This protein binds this small molecule.
Small molecule (SMILES): NCC(=O)N[C@@H](CC1=CN=C2CC=CC=C12)C(=O)N[C@@H](Cc1ccc(O)cc1)C(=O)N[C@@H](CC(=O)O)C(N)=O

Binding-site contacts:
Ligand atom OH contacts residue PRO206 of chain 1.B at 2.4 Å (h-bond).
Ligand atom OH contacts residue THR11 of chain 1.B at 3.6 Å.
Ligand atom CZ3 contacts residue THR15 of chain 1.B at 3.6 Å.
Ligand atom CE2 contacts residue HIS205 of chain 1.B at 3.4 Å.
Ligand atom N contacts residue TYR100 of chain 1.B at 3.8 Å.
Ligand atom CA contacts residue 8LR1 of chain 1.R at 2.4 Å.
Ligand atom CG contacts residue HIS205 of chain 1.B at 3.6 Å.
Ligand atom CH2 contacts residue SER21 of chain 1.B at 3.8 Å.
Ligand atom CA contacts residue TYR100 of chain 1.B at 3.7 Å (hydrophobic).
Ligand atom O contacts residue TYR100 of chain 1.B at 3.9 Å.
Ligand atom N contacts residue TYR12 of chain 1.B at 3.0 Å (h-bond).
Ligand atom CB contacts residue TYR12 of chain 1.B at 3.2 Å (hydrophobic).
Ligand atom C contacts residue TYR100 of chain 1.B at 3.9 Å (hydrophobic).
Ligand atom N contacts residue TYR100 of chain 1.B at 3.9 Å.
Ligand atom CZ contacts residue PRO206 of chain 1.B at 3.4 Å (hydrophobic).
Ligand atom CD2 contacts residue HIS205 of chain 1.B at 3.6 Å.
Ligand atom N contacts residue TYR100 of chain 1.B at 3.2 Å (h-bond).
Ligand atom CE2 contacts residue PRO13 of chain 1.B at 3.5 Å (hydrophobic).
Ligand atom CD1 contacts residue HIS205 of chain 1.B at 3.8 Å.
Ligand atom CE2 contacts residue PRO206 of chain 1.B at 3.5 Å (hydrophobic).
Ligand atom CZ contacts residue HIS205 of chain 1.B at 3.5 Å.
Ligand atom CA contacts residue TYR12 of chain 1.B at 3.5 Å (hydrophobic).
Ligand atom C contacts residue TYR100 of chain 1.B at 3.8 Å (hydrophobic).
Ligand atom CE2 contacts residue TYR12 of chain 1.B at 3.6 Å (hydrophobic).
Ligand atom CD2 contacts residue TYR100 of chain 1.B at 3.7 Å (hydrophobic).
Ligand atom N contacts residue TYR100 of chain 1.B at 3.9 Å.
Ligand atom N contacts residue TYR12 of chain 1.B at 2.7 Å (h-bond).
Ligand atom CA contacts residue TYR100 of chain 1.B at 3.6 Å (hydrophobic).
Ligand atom CA contacts residue TYR12 of chain 1.B at 3.8 Å (hydrophobic).
Ligand atom N contacts residue 8LR1 of chain 1.R at 1.4 Å (h-bond).
Ligand atom CZ2 contacts residue SER21 of chain 1.B at 3.6 Å.
Ligand atom C contacts residue TYR12 of chain 1.B at 3.7 Å (hydrophobic).
Ligand atom OH contacts residue HIS205 of chain 1.B at 3.6 Å.
Ligand atom NE1 contacts residue PRO13 of chain 1.B at 3.7 Å.
Ligand atom C contacts residue TYR100 of chain 1.B at 3.9 Å (hydrophobic).
Ligand atom CD1 contacts residue PRO13 of chain 1.B at 3.8 Å (hydrophobic).
Ligand atom CZ2 contacts residue PRO13 of chain 1.B at 3.6 Å (hydrophobic).
Ligand atom CE3 contacts residue PRO13 of chain 1.B at 3.6 Å (hydrophobic).
Ligand atom C contacts residue 8LR1 of chain 1.R at 3.6 Å.
Ligand atom CB contacts residue HIS205 of chain 1.B at 3.7 Å.

Sequence of chain 1.B:
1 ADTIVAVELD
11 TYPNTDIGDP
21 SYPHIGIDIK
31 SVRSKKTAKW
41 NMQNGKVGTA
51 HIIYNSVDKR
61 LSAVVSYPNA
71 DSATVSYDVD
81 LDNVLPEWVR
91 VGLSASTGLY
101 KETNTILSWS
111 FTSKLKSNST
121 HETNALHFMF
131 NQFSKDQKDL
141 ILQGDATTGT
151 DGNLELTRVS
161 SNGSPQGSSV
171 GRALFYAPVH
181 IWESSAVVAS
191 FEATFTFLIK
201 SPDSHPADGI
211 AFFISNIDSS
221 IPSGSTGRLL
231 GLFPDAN